Binding-site contacts:
Ligand atom C8 contacts residue ASN279 of chain 2.A at 4.4 Å.
Ligand atom C3 contacts residue ASN279 of chain 2.A at 3.8 Å.
Ligand atom O6 contacts residue GLU69 of chain 2.B at 4.4 Å.
Ligand atom C1 contacts residue ASN279 of chain 2.A at 1.4 Å.
Ligand atom O5 contacts residue ASN279 of chain 2.A at 2.3 Å (h-bond).
Ligand atom N2 contacts residue VAL291 of chain 2.A at 3.4 Å (h-bond).
Ligand atom C2 contacts residue VAL291 of chain 2.A at 3.9 Å (hydrophobic).
Ligand atom N2 contacts residue ASN279 of chain 2.A at 2.9 Å (h-bond).
Ligand atom C7 contacts residue ASN279 of chain 2.A at 3.1 Å.
Ligand atom C3 contacts residue VAL291 of chain 2.A at 4.3 Å (hydrophobic).
Ligand atom C5 contacts residue ASN279 of chain 2.A at 3.6 Å.
Ligand atom O5 contacts residue ASN292 of chain 2.A at 4.2 Å.
Ligand atom C1 contacts residue ASN292 of chain 2.A at 4.3 Å.
Ligand atom O7 contacts residue ASN279 of chain 2.A at 2.9 Å (h-bond).
Ligand atom C5 contacts residue ASN292 of chain 2.A at 4.3 Å.
Ligand atom C7 contacts residue VAL291 of chain 2.A at 4.2 Å (hydrophobic).
Ligand atom O6 contacts residue ASN292 of chain 2.A at 4.0 Å.
Ligand atom C8 contacts residue SER39 of chain 2.A at 3.5 Å.
Ligand atom C8 contacts residue VAL291 of chain 2.A at 4.0 Å (hydrophobic).
Ligand atom C4 contacts residue ASN279 of chain 2.A at 4.2 Å.
Ligand atom C2 contacts residue ASN279 of chain 2.A at 2.5 Å.
Ligand atom C1 contacts residue VAL291 of chain 2.A at 3.6 Å (hydrophobic).

Sequence of chain 2.B:
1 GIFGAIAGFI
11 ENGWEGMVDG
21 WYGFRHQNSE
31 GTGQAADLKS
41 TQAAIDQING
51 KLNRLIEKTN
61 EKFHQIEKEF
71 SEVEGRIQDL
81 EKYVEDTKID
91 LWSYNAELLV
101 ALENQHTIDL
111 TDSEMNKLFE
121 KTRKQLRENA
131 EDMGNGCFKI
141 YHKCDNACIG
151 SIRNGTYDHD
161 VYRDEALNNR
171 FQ

Sequence of chain 2.A:
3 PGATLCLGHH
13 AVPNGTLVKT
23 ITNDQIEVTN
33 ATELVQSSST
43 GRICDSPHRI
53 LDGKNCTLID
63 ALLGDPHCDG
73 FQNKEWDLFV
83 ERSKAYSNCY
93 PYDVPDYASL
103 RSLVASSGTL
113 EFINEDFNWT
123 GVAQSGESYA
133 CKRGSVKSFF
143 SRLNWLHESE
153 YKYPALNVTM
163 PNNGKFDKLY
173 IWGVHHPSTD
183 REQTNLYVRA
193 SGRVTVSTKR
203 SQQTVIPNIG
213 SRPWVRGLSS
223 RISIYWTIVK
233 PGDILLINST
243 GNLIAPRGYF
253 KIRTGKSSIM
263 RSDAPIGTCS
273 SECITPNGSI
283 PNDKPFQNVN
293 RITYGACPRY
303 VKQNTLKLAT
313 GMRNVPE

This small molecule binds to this protein.
Small molecule (SMILES): CC(=O)N[C@@H]1[C@@H](O)[C@H](O)[C@@H](CO)O[C@H]1O